Binding-site contacts:
Ligand atom C08 contacts residue WJ01 of chain 1.G at 0.0 Å.
Ligand atom O09 contacts residue WJ01 of chain 1.G at 0.1 Å (h-bond).
Ligand atom C19 contacts residue WJ01 of chain 1.G at 0.2 Å.
Ligand atom C27 contacts residue WJ01 of chain 1.G at 0.2 Å.
Ligand atom C20 contacts residue WJ01 of chain 1.G at 0.3 Å.
Ligand atom O07 contacts residue WJ01 of chain 1.G at 0.2 Å.
Ligand atom N23 contacts residue WJ01 of chain 1.G at 0.1 Å (h-bond).
Ligand atom N18 contacts residue WJ01 of chain 1.G at 0.2 Å (h-bond).
Ligand atom C24 contacts residue WJ01 of chain 1.G at 0.1 Å.
Ligand atom O26 contacts residue WJ01 of chain 1.G at 0.1 Å (h-bond).
Ligand atom C16 contacts residue WJ01 of chain 1.G at 0.0 Å.
Ligand atom N18 contacts residue HIS168 of chain 1.B at 2.9 Å (h-bond).
Ligand atom C13 contacts residue WJ01 of chain 1.G at 0.0 Å.
Ligand atom C03 contacts residue WJ01 of chain 1.G at 0.0 Å.
Ligand atom C02 contacts residue WJ01 of chain 1.G at 0.0 Å.
Ligand atom O30 contacts residue WJ01 of chain 1.G at 0.1 Å (h-bond).
Ligand atom N11 contacts residue GLN193 of chain 1.B at 3.0 Å (h-bond).
Ligand atom C33 contacts residue WJ01 of chain 1.G at 0.0 Å.
Ligand atom C15 contacts residue WJ01 of chain 1.G at 0.0 Å.
Ligand atom C04 contacts residue WJ01 of chain 1.G at 0.0 Å.
Ligand atom CL01 contacts residue WJ01 of chain 1.G at 0.0 Å.
Ligand atom C32 contacts residue WJ01 of chain 1.G at 0.0 Å.
Ligand atom C06 contacts residue WJ01 of chain 1.G at 0.1 Å.
Ligand atom C12 contacts residue WJ01 of chain 1.G at 0.1 Å.
Ligand atom C17 contacts residue WJ01 of chain 1.G at 0.1 Å.
Ligand atom C19 contacts residue CYS149 of chain 1.B at 2.8 Å (hydrophobic).
Ligand atom C21 contacts residue WJ01 of chain 1.G at 0.2 Å.
Ligand atom O29 contacts residue WJ01 of chain 1.G at 0.1 Å (h-bond).
Ligand atom C05 contacts residue WJ01 of chain 1.G at 0.0 Å.
Ligand atom N11 contacts residue WJ01 of chain 1.G at 0.1 Å (h-bond).
Ligand atom O28 contacts residue WJ01 of chain 1.G at 1.4 Å.
Ligand atom O28 contacts residue CYS149 of chain 1.B at 2.6 Å (h-bond).
Ligand atom C14 contacts residue WJ01 of chain 1.G at 0.0 Å.
Ligand atom CL01 contacts residue THR194 of chain 1.B at 2.9 Å.
Ligand atom C22 contacts residue WJ01 of chain 1.G at 0.1 Å.
Ligand atom C25 contacts residue WJ01 of chain 1.G at 0.1 Å.
Ligand atom O26 contacts residue HIS167 of chain 1.B at 2.9 Å (h-bond).
Ligand atom C27 contacts residue CYS149 of chain 1.B at 1.8 Å (hydrophobic).
Ligand atom C31 contacts residue WJ01 of chain 1.G at 0.0 Å.
Ligand atom C10 contacts residue WJ01 of chain 1.G at 0.0 Å.

The small molecule below binds the protein below.
Small molecule (SMILES): CC(C)C[C@H](NC(=O)OC[C@](C)(O)c1cccc(Cl)c1)C(=O)N[C@@H](C[C@@H]1CCNC1=O)[C@@H](O)S(=O)(=O)O

Sequence of chain 1.B:
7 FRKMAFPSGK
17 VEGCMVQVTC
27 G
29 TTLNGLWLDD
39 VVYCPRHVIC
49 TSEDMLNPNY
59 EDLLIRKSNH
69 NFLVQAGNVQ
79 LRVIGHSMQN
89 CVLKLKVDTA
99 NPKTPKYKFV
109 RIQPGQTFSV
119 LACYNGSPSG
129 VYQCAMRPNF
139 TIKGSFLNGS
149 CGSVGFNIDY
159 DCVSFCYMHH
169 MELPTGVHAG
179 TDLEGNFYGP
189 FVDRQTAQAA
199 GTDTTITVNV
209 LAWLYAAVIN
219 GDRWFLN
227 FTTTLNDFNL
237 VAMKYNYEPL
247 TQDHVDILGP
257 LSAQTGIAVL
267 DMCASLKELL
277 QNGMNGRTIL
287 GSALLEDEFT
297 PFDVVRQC